Binding-site contacts:
Ligand atom C7 contacts residue ILE34 of chain 1.D at 4.2 Å (hydrophobic).
Ligand atom C2 contacts residue ASN17 of chain 1.D at 2.7 Å.
Ligand atom N2 contacts residue GLY15 of chain 1.D at 3.2 Å (h-bond).
Ligand atom C7 contacts residue ASN17 of chain 1.D at 3.8 Å.
Ligand atom C1 contacts residue ASN17 of chain 1.D at 1.7 Å.
Ligand atom C7 contacts residue GLY15 of chain 1.D at 3.9 Å.
Ligand atom O7 contacts residue ILE34 of chain 1.D at 3.8 Å.
Ligand atom O7 contacts residue ASN17 of chain 1.D at 4.0 Å.
Ligand atom N2 contacts residue ASN17 of chain 1.D at 3.1 Å (h-bond).
Ligand atom O5 contacts residue ASN17 of chain 1.D at 2.3 Å (h-bond).
Ligand atom C8 contacts residue GLY15 of chain 1.D at 3.5 Å.
Ligand atom C8 contacts residue THR35 of chain 1.D at 4.0 Å.
Ligand atom C8 contacts residue ALA36 of chain 1.D at 3.9 Å (hydrophobic).
Ligand atom C8 contacts residue ILE34 of chain 1.D at 3.8 Å (hydrophobic).
Ligand atom C5 contacts residue ASN17 of chain 1.D at 3.7 Å.
Ligand atom C4 contacts residue ASN17 of chain 1.D at 4.4 Å.
Ligand atom C3 contacts residue ASN17 of chain 1.D at 4.1 Å.
Ligand atom O6 contacts residue LYS9 of chain 1.D at 4.1 Å.
Ligand atom C8 contacts residue SER16 of chain 1.D at 4.4 Å.
Ligand atom C2 contacts residue GLY15 of chain 1.D at 4.3 Å.
Ligand atom O5 contacts residue LYS9 of chain 1.D at 4.2 Å.
Ligand atom C1 contacts residue GLY15 of chain 1.D at 4.3 Å.

This small molecule binds to this protein.
Small molecule (SMILES): CC(=O)N[C@@H]1[C@@H](O)[C@H](O)[C@@H](CO)O[C@H]1O

Sequence of chain 1.D:
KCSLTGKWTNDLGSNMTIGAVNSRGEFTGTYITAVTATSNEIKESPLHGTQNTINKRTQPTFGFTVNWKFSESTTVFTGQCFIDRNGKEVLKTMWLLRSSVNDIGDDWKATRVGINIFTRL